This protein binds this small molecule.
Small molecule (SMILES): COC(=O)c1cc2c(s1)-c1ccccc1OC2

Binding-site contacts:
Ligand atom C05 contacts residue PHE191 of chain 1.A at 3.9 Å (hydrophobic).
Ligand atom C01 contacts residue HIS312 of chain 1.A at 3.4 Å.
Ligand atom O09 contacts residue PHE191 of chain 1.A at 3.8 Å.
Ligand atom C16 contacts residue PHE191 of chain 1.A at 3.3 Å (hydrophobic).
Ligand atom C14 contacts residue PHE191 of chain 1.A at 3.5 Å (hydrophobic).
Ligand atom C12 contacts residue PHE242 of chain 1.A at 3.4 Å (hydrophobic).
Ligand atom C08 contacts residue PHE191 of chain 1.A at 3.9 Å (hydrophobic).
Ligand atom C13 contacts residue PHE191 of chain 1.A at 3.9 Å (hydrophobic).
Ligand atom C15 contacts residue PHE191 of chain 1.A at 3.4 Å (hydrophobic).
Ligand atom O02 contacts residue TRP51 of chain 1.A at 3.3 Å.
Ligand atom C10 contacts residue PHE191 of chain 1.A at 3.4 Å (hydrophobic).
Ligand atom O04 contacts residue GLY50 of chain 1.A at 3.7 Å.
Ligand atom C03 contacts residue ALA156 of chain 1.A at 3.9 Å (hydrophobic).
Ligand atom O04 contacts residue TRP51 of chain 1.A at 2.8 Å (h-bond).
Ligand atom O04 contacts residue SER155 of chain 1.A at 3.2 Å (h-bond).
Ligand atom O02 contacts residue HIS312 of chain 1.A at 3.9 Å.
Ligand atom O09 contacts residue PRO210 of chain 1.A at 3.6 Å.
Ligand atom O04 contacts residue ALA156 of chain 1.A at 3.1 Å (h-bond).
Ligand atom C11 contacts residue PRO210 of chain 1.A at 3.8 Å (hydrophobic).
Ligand atom C13 contacts residue ILE214 of chain 1.A at 3.8 Å (hydrophobic).
Ligand atom C03 contacts residue TRP51 of chain 1.A at 3.5 Å (hydrophobic).
Ligand atom C16 contacts residue TYR52 of chain 1.A at 3.8 Å (hydrophobic).
Ligand atom C07 contacts residue PHE191 of chain 1.A at 3.5 Å (hydrophobic).
Ligand atom C03 contacts residue SER155 of chain 1.A at 3.8 Å.
Ligand atom S17 contacts residue ALA156 of chain 1.A at 3.8 Å.
Ligand atom O02 contacts residue ALA265 of chain 1.A at 3.7 Å.
Ligand atom C06 contacts residue PHE191 of chain 1.A at 3.7 Å (hydrophobic).
Ligand atom C06 contacts residue TRP51 of chain 1.A at 3.4 Å (hydrophobic).
Ligand atom C13 contacts residue THR159 of chain 1.A at 3.8 Å.
Ligand atom C11 contacts residue ILE214 of chain 1.A at 3.5 Å (hydrophobic).
Ligand atom S17 contacts residue PHE191 of chain 1.A at 3.6 Å.
Ligand atom C12 contacts residue ILE214 of chain 1.A at 3.3 Å (hydrophobic).
Ligand atom C08 contacts residue VAL269 of chain 1.A at 3.9 Å (hydrophobic).
Ligand atom C11 contacts residue PHE243 of chain 1.A at 3.7 Å (hydrophobic).
Ligand atom C14 contacts residue THR159 of chain 1.A at 3.6 Å.
Ligand atom C01 contacts residue TRP51 of chain 1.A at 3.3 Å (hydrophobic).
Ligand atom C13 contacts residue PHE242 of chain 1.A at 3.4 Å (hydrophobic).
Ligand atom C01 contacts residue SER155 of chain 1.A at 3.7 Å.
Ligand atom C12 contacts residue PHE243 of chain 1.A at 3.9 Å (hydrophobic).
Ligand atom C11 contacts residue PHE191 of chain 1.A at 3.7 Å (hydrophobic).

Sequence of chain 1.A:
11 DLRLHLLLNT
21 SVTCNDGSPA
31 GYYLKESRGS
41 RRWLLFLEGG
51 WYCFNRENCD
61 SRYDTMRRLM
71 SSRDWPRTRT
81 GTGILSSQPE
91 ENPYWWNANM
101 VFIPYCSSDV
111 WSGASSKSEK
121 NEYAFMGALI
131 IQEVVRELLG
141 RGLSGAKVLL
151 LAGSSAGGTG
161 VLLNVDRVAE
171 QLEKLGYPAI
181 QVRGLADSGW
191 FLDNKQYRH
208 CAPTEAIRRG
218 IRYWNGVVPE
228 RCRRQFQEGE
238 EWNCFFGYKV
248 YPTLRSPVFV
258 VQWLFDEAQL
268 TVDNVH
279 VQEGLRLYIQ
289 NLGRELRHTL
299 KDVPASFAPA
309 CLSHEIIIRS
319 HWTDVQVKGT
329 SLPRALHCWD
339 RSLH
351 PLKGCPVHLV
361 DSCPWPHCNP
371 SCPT